The protein below binds the small molecule below.
Small molecule (SMILES): CC(=O)N[C@@H]1[C@@H](O)[C@H](O)[C@@H](CO)O[C@H]1O

Binding-site contacts:
Ligand atom C2 contacts residue ASN46 of chain 1.F at 2.4 Å.
Ligand atom O7 contacts residue ASN46 of chain 1.F at 3.7 Å.
Ligand atom O5 contacts residue ASN46 of chain 1.F at 2.4 Å (h-bond).
Ligand atom C4 contacts residue ASN46 of chain 1.F at 4.2 Å.
Ligand atom C3 contacts residue ASN46 of chain 1.F at 3.8 Å.
Ligand atom C1 contacts residue ASN46 of chain 1.F at 1.4 Å.
Ligand atom C8 contacts residue LYS44 of chain 1.F at 4.4 Å.
Ligand atom C5 contacts residue ASN46 of chain 1.F at 3.7 Å.
Ligand atom N2 contacts residue ASN46 of chain 1.F at 2.8 Å (h-bond).
Ligand atom C7 contacts residue ASN46 of chain 1.F at 3.5 Å.

Sequence of chain 1.F:
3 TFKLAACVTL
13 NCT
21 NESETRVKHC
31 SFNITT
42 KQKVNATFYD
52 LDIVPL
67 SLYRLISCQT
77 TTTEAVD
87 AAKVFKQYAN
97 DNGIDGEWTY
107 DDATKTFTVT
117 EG